Sequence of chain 1.A:
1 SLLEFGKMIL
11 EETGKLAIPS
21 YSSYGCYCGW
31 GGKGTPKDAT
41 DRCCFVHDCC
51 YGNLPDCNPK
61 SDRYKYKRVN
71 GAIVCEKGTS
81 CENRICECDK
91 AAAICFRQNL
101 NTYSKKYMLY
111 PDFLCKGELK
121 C

Binding-site contacts:
Ligand atom O1 contacts residue ASP48 of chain 1.A at 2.8 Å (salt-bridge).
Ligand atom C12 contacts residue HIS47 of chain 1.A at 3.4 Å.
Ligand atom C11 contacts residue PHE96 of chain 1.A at 4.2 Å (hydrophobic).
Ligand atom C5 contacts residue LEU2 of chain 1.A at 4.1 Å (hydrophobic).
Ligand atom C8 contacts residue TYR21 of chain 1.A at 3.7 Å (hydrophobic).
Ligand atom C9 contacts residue GLY29 of chain 1.A at 3.8 Å.
Ligand atom O1 contacts residue TYR27 of chain 1.A at 3.9 Å.
Ligand atom O3 contacts residue ALA17 of chain 1.A at 4.0 Å.
Ligand atom C14 contacts residue GLY29 of chain 1.A at 3.3 Å.
Ligand atom O1 contacts residue CYS44 of chain 1.A at 3.0 Å (h-bond).
Ligand atom C13 contacts residue ASP48 of chain 1.A at 3.7 Å.
Ligand atom O2 contacts residue ILE18 of chain 1.A at 4.1 Å.
Ligand atom C9 contacts residue PHE5 of chain 1.A at 3.9 Å (hydrophobic).
Ligand atom O3 contacts residue GLY6 of chain 1.A at 3.4 Å.
Ligand atom C12 contacts residue ASP48 of chain 1.A at 3.7 Å.
Ligand atom C3 contacts residue LEU2 of chain 1.A at 3.4 Å (hydrophobic).
Ligand atom C11 contacts residue PHE5 of chain 1.A at 3.6 Å (hydrophobic).
Ligand atom C6 contacts residue LEU2 of chain 1.A at 3.7 Å (hydrophobic).
Ligand atom C1 contacts residue LEU2 of chain 1.A at 3.4 Å (hydrophobic).
Ligand atom C12 contacts residue TYR27 of chain 1.A at 4.1 Å (hydrophobic).
Ligand atom C9 contacts residue TYR21 of chain 1.A at 3.9 Å (hydrophobic).
Ligand atom C11 contacts residue CYS44 of chain 1.A at 3.6 Å (hydrophobic).
Ligand atom C13 contacts residue HIS47 of chain 1.A at 4.1 Å.
Ligand atom O2 contacts residue LEU2 of chain 1.A at 3.3 Å.
Ligand atom C13 contacts residue GLY29 of chain 1.A at 3.4 Å.
Ligand atom C8 contacts residue SER22 of chain 1.A at 4.3 Å.
Ligand atom C1 contacts residue ILE18 of chain 1.A at 4.2 Å (hydrophobic).
Ligand atom C12 contacts residue GLY29 of chain 1.A at 4.0 Å.
Ligand atom C10 contacts residue PHE5 of chain 1.A at 3.3 Å (hydrophobic).
Ligand atom C3 contacts residue ILE18 of chain 1.A at 4.1 Å (hydrophobic).
Ligand atom C13 contacts residue TYR27 of chain 1.A at 4.0 Å (hydrophobic).
Ligand atom C10 contacts residue TYR21 of chain 1.A at 3.9 Å (hydrophobic).
Ligand atom C11 contacts residue HIS47 of chain 1.A at 3.6 Å.
Ligand atom O3 contacts residue LEU2 of chain 1.A at 3.1 Å (h-bond).
Ligand atom C2 contacts residue LEU2 of chain 1.A at 3.9 Å (hydrophobic).
Ligand atom C12 contacts residue CYS44 of chain 1.A at 4.1 Å (hydrophobic).
Ligand atom O3 contacts residue LEU3 of chain 1.A at 4.3 Å.
Ligand atom C2 contacts residue ILE18 of chain 1.A at 3.6 Å (hydrophobic).
Ligand atom C4 contacts residue LEU2 of chain 1.A at 3.8 Å (hydrophobic).
Ligand atom O1 contacts residue HIS47 of chain 1.A at 3.1 Å (h-bond).

The protein below binds the small molecule below.
Small molecule (SMILES): Oc1ccc(/C=C/c2cc(O)cc(O)c2)cc1